This protein binds this small molecule.
Small molecule (SMILES): Nc1ccn([C@H]2C[C@H](O)[C@@H](COP(=O)(O)O)O2)c(=O)n1

Binding-site contacts:
Ligand atom O3' contacts residue DA1 of chain 1.BC at 1.6 Å.
Ligand atom C2' contacts residue DA1 of chain 1.BC at 3.1 Å.
Ligand atom C4' contacts residue DA1 of chain 1.BC at 3.9 Å.
Ligand atom O5' contacts residue DA1 of chain 1.BC at 4.3 Å.
Ligand atom O3' contacts residue PRO205 of chain 1.J at 4.2 Å.
Ligand atom C3' contacts residue DA1 of chain 1.BC at 2.6 Å.
Ligand atom C5' contacts residue PRO205 of chain 1.J at 4.5 Å (hydrophobic).
Ligand atom C5' contacts residue DA1 of chain 1.BC at 4.4 Å.

Sequence of chain 1.J:
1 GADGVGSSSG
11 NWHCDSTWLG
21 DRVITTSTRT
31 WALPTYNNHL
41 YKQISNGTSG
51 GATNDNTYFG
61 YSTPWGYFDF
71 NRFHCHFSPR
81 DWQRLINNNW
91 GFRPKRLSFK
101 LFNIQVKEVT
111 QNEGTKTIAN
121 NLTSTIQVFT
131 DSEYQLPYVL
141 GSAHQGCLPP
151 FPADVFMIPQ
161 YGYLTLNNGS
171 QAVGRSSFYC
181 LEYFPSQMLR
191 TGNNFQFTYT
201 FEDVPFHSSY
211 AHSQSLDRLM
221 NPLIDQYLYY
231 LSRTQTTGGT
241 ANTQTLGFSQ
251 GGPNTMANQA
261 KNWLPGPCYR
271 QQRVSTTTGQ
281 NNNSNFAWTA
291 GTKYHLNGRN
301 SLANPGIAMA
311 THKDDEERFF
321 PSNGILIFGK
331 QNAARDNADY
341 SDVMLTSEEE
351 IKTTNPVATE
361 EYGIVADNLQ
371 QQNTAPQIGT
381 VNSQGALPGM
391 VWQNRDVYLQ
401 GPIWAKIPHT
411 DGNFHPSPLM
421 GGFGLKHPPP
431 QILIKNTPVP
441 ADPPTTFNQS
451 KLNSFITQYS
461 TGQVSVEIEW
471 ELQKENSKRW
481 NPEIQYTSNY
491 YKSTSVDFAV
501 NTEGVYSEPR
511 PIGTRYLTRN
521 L